Sequence of chain 1.A:
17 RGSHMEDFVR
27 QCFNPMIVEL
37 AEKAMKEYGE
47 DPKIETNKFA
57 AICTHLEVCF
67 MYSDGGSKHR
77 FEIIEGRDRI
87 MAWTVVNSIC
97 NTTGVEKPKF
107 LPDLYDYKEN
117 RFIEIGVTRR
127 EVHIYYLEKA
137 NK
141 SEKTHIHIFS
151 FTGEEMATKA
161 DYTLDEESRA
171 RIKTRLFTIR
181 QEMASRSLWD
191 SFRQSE

A protein and the small-molecule ligand that binds it are described below.
Small molecule (SMILES): O=C(NCCS(=O)(=O)c1ccccc1)c1nc([C@@H]2CCCN2C(=O)c2c(Cl)cncc2Cl)[nH]c(=O)c1O

Binding-site contacts:
Ligand atom C22 contacts residue ILE58 of chain 1.A at 3.6 Å (hydrophobic).
Ligand atom C9 contacts residue LEU107 of chain 1.A at 3.7 Å (hydrophobic).
Ligand atom N5 contacts residue HIS61 of chain 1.A at 3.2 Å.
Ligand atom C3 contacts residue LYS54 of chain 1.A at 3.7 Å.
Ligand atom O5 contacts residue HIS61 of chain 1.A at 3.3 Å.
Ligand atom N5 contacts residue ILE58 of chain 1.A at 3.8 Å.
Ligand atom O6 contacts residue MN1 of chain 1.B at 2.1 Å.
Ligand atom O5 contacts residue MN1 of chain 1.B at 2.3 Å.
Ligand atom O5 contacts residue ASP109 of chain 1.A at 3.0 Å (salt-bridge).
Ligand atom C2 contacts residue ILE58 of chain 1.A at 3.8 Å (hydrophobic).
Ligand atom C17 contacts residue HIS61 of chain 1.A at 3.6 Å.
Ligand atom O6 contacts residue LYS135 of chain 1.A at 3.1 Å (salt-bridge).
Ligand atom O1 contacts residue LYS54 of chain 1.A at 3.0 Å.
Ligand atom O2 contacts residue MN1 of chain 1.C at 2.0 Å.
Ligand atom C15 contacts residue LEU107 of chain 1.A at 3.4 Å (hydrophobic).
Ligand atom O5 contacts residue GLU81 of chain 1.A at 3.4 Å (salt-bridge).
Ligand atom C12 contacts residue LYS138 of chain 1.A at 3.5 Å.
Ligand atom O2 contacts residue GLU81 of chain 1.A at 3.0 Å (salt-bridge).
Ligand atom C22 contacts residue HIS61 of chain 1.A at 3.7 Å.
Ligand atom C17 contacts residue GLU120 of chain 1.A at 3.5 Å.
Ligand atom C16 contacts residue MN1 of chain 1.B at 3.0 Å.
Ligand atom O5 contacts residue MN1 of chain 1.C at 2.0 Å.
Ligand atom O4 contacts residue PHE106 of chain 1.A at 3.5 Å.
Ligand atom O5 contacts residue GLU120 of chain 1.A at 3.3 Å (salt-bridge).
Ligand atom C17 contacts residue LYS135 of chain 1.A at 3.7 Å.
Ligand atom C7 contacts residue MN1 of chain 1.C at 3.0 Å.
Ligand atom O6 contacts residue GLU120 of chain 1.A at 2.9 Å (salt-bridge).
Ligand atom C6 contacts residue MN1 of chain 1.C at 3.4 Å.
Ligand atom C16 contacts residue MN1 of chain 1.C at 3.1 Å.
Ligand atom O6 contacts residue HIS61 of chain 1.A at 3.0 Å (h-bond).
Ligand atom C21 contacts residue ILE58 of chain 1.A at 3.6 Å (hydrophobic).
Ligand atom C18 contacts residue LYS138 of chain 1.A at 3.7 Å.
Ligand atom C19 contacts residue LYS138 of chain 1.A at 3.6 Å.
Ligand atom O3 contacts residue TYR44 of chain 1.A at 3.0 Å (h-bond).
Ligand atom C17 contacts residue MN1 of chain 1.B at 2.9 Å.
Ligand atom N3 contacts residue TYR44 of chain 1.A at 3.3 Å (h-bond).
Ligand atom O4 contacts residue LEU107 of chain 1.A at 3.1 Å (h-bond).
Ligand atom C16 contacts residue GLU120 of chain 1.A at 3.7 Å.
Ligand atom O6 contacts residue ILE121 of chain 1.A at 3.2 Å (h-bond).
Ligand atom C8 contacts residue TYR44 of chain 1.A at 3.1 Å (hydrophobic).